Sequence of chain 2.C:
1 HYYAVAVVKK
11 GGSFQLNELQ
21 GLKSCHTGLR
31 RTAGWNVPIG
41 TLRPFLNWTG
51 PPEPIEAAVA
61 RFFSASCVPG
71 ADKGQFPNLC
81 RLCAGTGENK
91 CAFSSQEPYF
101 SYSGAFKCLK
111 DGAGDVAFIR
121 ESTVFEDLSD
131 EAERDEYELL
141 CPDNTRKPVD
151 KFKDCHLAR

Binding-site contacts:
Ligand atom C6 contacts residue ALA30 of chain 2.B at 3.2 Å (hydrophobic).
Ligand atom O6 contacts residue GLY29 of chain 2.B at 3.7 Å.
Ligand atom C1 contacts residue ASN78 of chain 2.A at 3.6 Å.
Ligand atom O5 contacts residue ASN78 of chain 2.A at 3.7 Å.
Ligand atom C4 contacts residue TYR77 of chain 2.A at 3.6 Å (hydrophobic).
Ligand atom O5 contacts residue ASN47 of chain 2.C at 2.4 Å (h-bond).
Ligand atom C5 contacts residue GLU31 of chain 2.B at 3.2 Å.
Ligand atom O3 contacts residue GLY99 of chain 2.A at 3.6 Å.
Ligand atom O3 contacts residue PHE123 of chain 2.A at 3.0 Å.
Ligand atom O7 contacts residue GLN20 of chain 2.C at 2.7 Å (h-bond).
Ligand atom O6 contacts residue PHE123 of chain 2.A at 3.6 Å.
Ligand atom O5 contacts residue ALA30 of chain 2.B at 3.0 Å (h-bond).
Ligand atom O4 contacts residue GLY99 of chain 2.A at 3.6 Å.
Ligand atom O2 contacts residue GLU31 of chain 2.B at 2.5 Å (salt-bridge).
Ligand atom C7 contacts residue ASN47 of chain 2.C at 3.0 Å.
Ligand atom O6 contacts residue GLU31 of chain 2.B at 3.4 Å (salt-bridge).
Ligand atom C2 contacts residue ASN47 of chain 2.C at 2.4 Å.
Ligand atom O6 contacts residue ALA30 of chain 2.B at 3.0 Å (h-bond).
Ligand atom C3 contacts residue GLU31 of chain 2.B at 3.4 Å.
Ligand atom O5 contacts residue TYR77 of chain 2.A at 3.3 Å.
Ligand atom C5 contacts residue ASN39 of chain 2.A at 3.4 Å.
Ligand atom C6 contacts residue ASP81 of chain 2.A at 3.3 Å.
Ligand atom O6 contacts residue ALA30 of chain 2.B at 3.3 Å (h-bond).
Ligand atom N2 contacts residue ASN47 of chain 2.C at 2.8 Å (h-bond).
Ligand atom O3 contacts residue GLU31 of chain 2.B at 3.0 Å (salt-bridge).
Ligand atom C7 contacts residue GLN20 of chain 2.C at 3.0 Å.
Ligand atom C2 contacts residue GLU31 of chain 2.B at 3.5 Å.
Ligand atom C6 contacts residue PHE123 of chain 2.A at 3.2 Å (hydrophobic).
Ligand atom O4 contacts residue ASP81 of chain 2.A at 3.5 Å (salt-bridge).
Ligand atom C8 contacts residue GLN20 of chain 2.C at 3.1 Å.
Ligand atom O7 contacts residue ASN47 of chain 2.C at 2.9 Å (h-bond).
Ligand atom O4 contacts residue ASN125 of chain 2.A at 3.4 Å (h-bond).
Ligand atom O2 contacts residue PHE123 of chain 2.A at 3.6 Å.
Ligand atom C6 contacts residue GLU31 of chain 2.B at 3.1 Å.
Ligand atom O7 contacts residue PHE45 of chain 2.C at 3.2 Å (h-bond).
Ligand atom C5 contacts residue PHE123 of chain 2.A at 3.5 Å (hydrophobic).
Ligand atom C1 contacts residue ASN47 of chain 2.C at 1.4 Å.
Ligand atom C2 contacts residue ASN78 of chain 2.A at 3.3 Å.
Ligand atom O4 contacts residue PHE123 of chain 2.A at 3.5 Å.
Ligand atom C6 contacts residue ALA30 of chain 2.B at 3.5 Å (hydrophobic).

Sequence of chain 2.A:
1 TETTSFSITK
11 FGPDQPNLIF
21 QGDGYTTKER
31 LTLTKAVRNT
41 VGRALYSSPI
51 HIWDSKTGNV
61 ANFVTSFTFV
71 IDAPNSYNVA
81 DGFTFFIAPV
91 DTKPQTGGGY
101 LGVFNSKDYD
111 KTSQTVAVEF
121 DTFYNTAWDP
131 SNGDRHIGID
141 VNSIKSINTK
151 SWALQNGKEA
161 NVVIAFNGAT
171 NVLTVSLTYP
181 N

Sequence of chain 2.B:
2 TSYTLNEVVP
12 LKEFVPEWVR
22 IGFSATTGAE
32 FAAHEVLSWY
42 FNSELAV

The protein below binds the small molecule below.
Small molecule (SMILES): CC(=O)N[C@H]1[C@H](O[C@H]2[C@H](O)[C@@H](NC(C)=O)CO[C@@H]2CO[C@@H]2O[C@@H](C)[C@@H](O)[C@@H](O)[C@@H]2O)O[C@H](CO)[C@@H](O[C@@H]2O[C@H](CO[C@H]3O[C@H](CO)[C@@H](O)[C@H](O)[C@@H]3O[C@@H]3O[C@H](CO)[C@@H](O)[C@H](O)[C@H]3NC(C)=O)[C@@H](O)[C@H](O[C@H]3O[C@H](CO)[C@@H](O)[C@H](O)[C@@H]3O[C@@H]3O[C@H](CO)[C@@H](O[C@@H]4O[C@H](CO)[C@H](O)[C@H](O)[C@H]4O)[C@H](O)[C@H]3NC(C)=O)[C@@H]2O)[C@@H]1O